Sequence of chain 1.D:
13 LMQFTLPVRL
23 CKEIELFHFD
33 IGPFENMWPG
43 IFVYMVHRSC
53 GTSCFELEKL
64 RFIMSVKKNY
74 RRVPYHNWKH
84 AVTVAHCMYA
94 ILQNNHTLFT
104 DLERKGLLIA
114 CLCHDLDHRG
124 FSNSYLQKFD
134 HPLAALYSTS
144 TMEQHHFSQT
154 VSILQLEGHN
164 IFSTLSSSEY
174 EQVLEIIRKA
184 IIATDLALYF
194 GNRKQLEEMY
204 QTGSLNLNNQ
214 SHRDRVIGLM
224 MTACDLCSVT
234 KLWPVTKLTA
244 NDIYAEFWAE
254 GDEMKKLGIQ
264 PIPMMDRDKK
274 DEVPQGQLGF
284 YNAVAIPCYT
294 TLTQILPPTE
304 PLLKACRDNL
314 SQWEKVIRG

This small molecule binds to this protein.
Small molecule (SMILES): Cc1nc2ccc(CCc3nc(-c4ccccc4)cn3C)nn2c1C

Binding-site contacts:
Ligand atom C14 contacts residue TYR247 of chain 1.D at 3.5 Å (hydrophobic).
Ligand atom C23 contacts residue LYS272 of chain 1.D at 3.3 Å.
Ligand atom C20 contacts residue GLY279 of chain 1.D at 3.6 Å.
Ligand atom C16 contacts residue GLY279 of chain 1.D at 3.6 Å.
Ligand atom C7 contacts residue PHE283 of chain 1.D at 3.7 Å (hydrophobic).
Ligand atom C24 contacts residue LYS272 of chain 1.D at 3.7 Å.
Ligand atom C2 contacts residue PHE250 of chain 1.D at 3.5 Å (hydrophobic).
Ligand atom N18 contacts residue TYR247 of chain 1.D at 2.6 Å (h-bond).
Ligand atom C20 contacts residue MET267 of chain 1.D at 3.7 Å (hydrophobic).
Ligand atom N4 contacts residue GLN280 of chain 1.D at 3.3 Å (h-bond).
Ligand atom N15 contacts residue GLY279 of chain 1.D at 3.5 Å (h-bond).
Ligand atom C11 contacts residue ILE246 of chain 1.D at 3.5 Å (hydrophobic).
Ligand atom N15 contacts residue MET267 of chain 1.D at 3.7 Å.
Ligand atom C12 contacts residue MET267 of chain 1.D at 3.7 Å (hydrophobic).
Ligand atom C14 contacts residue GLY279 of chain 1.D at 3.4 Å.
Ligand atom C23 contacts residue PRO266 of chain 1.D at 3.7 Å (hydrophobic).
Ligand atom C22 contacts residue PRO266 of chain 1.D at 3.5 Å (hydrophobic).
Ligand atom N6 contacts residue PHE283 of chain 1.D at 3.6 Å.
Ligand atom C13 contacts residue TYR247 of chain 1.D at 3.7 Å (hydrophobic).
Ligand atom N18 contacts residue GLY279 of chain 1.D at 3.6 Å.
Ligand atom N9 contacts residue PHE283 of chain 1.D at 3.5 Å.
Ligand atom C23 contacts residue GLU275 of chain 1.D at 3.5 Å.
Ligand atom C1 contacts residue PHE283 of chain 1.D at 3.5 Å (hydrophobic).
Ligand atom C11 contacts residue GLN280 of chain 1.D at 3.5 Å.
Ligand atom C7 contacts residue ILE246 of chain 1.D at 3.5 Å (hydrophobic).
Ligand atom C25 contacts residue TYR247 of chain 1.D at 3.7 Å (hydrophobic).
Ligand atom C17 contacts residue MET267 of chain 1.D at 3.7 Å (hydrophobic).
Ligand atom C10 contacts residue LEU229 of chain 1.D at 3.6 Å (hydrophobic).
Ligand atom C12 contacts residue TYR247 of chain 1.D at 3.5 Å (hydrophobic).
Ligand atom C12 contacts residue GLN280 of chain 1.D at 3.6 Å.
Ligand atom C16 contacts residue MET267 of chain 1.D at 3.7 Å (hydrophobic).
Ligand atom C13 contacts residue GLN280 of chain 1.D at 3.6 Å.
Ligand atom C5 contacts residue PHE283 of chain 1.D at 3.3 Å (hydrophobic).
Ligand atom C17 contacts residue GLY279 of chain 1.D at 3.3 Å.
Ligand atom C8 contacts residue ILE246 of chain 1.D at 3.7 Å (hydrophobic).
Ligand atom C17 contacts residue TYR247 of chain 1.D at 3.7 Å (hydrophobic).
Ligand atom C24 contacts residue VAL276 of chain 1.D at 3.7 Å (hydrophobic).
Ligand atom C13 contacts residue PHE283 of chain 1.D at 3.5 Å (hydrophobic).
Ligand atom C24 contacts residue GLU275 of chain 1.D at 3.5 Å.
Ligand atom C10 contacts residue SER231 of chain 1.D at 3.3 Å.